This protein binds this small molecule.
Small molecule (SMILES): CC(=O)N[C@H]1[C@H](O[C@H]2[C@H](O)[C@@H](NC(C)=O)CO[C@@H]2CO)O[C@H](CO)[C@@H](O)[C@@H]1O

Sequence of chain 1.D:
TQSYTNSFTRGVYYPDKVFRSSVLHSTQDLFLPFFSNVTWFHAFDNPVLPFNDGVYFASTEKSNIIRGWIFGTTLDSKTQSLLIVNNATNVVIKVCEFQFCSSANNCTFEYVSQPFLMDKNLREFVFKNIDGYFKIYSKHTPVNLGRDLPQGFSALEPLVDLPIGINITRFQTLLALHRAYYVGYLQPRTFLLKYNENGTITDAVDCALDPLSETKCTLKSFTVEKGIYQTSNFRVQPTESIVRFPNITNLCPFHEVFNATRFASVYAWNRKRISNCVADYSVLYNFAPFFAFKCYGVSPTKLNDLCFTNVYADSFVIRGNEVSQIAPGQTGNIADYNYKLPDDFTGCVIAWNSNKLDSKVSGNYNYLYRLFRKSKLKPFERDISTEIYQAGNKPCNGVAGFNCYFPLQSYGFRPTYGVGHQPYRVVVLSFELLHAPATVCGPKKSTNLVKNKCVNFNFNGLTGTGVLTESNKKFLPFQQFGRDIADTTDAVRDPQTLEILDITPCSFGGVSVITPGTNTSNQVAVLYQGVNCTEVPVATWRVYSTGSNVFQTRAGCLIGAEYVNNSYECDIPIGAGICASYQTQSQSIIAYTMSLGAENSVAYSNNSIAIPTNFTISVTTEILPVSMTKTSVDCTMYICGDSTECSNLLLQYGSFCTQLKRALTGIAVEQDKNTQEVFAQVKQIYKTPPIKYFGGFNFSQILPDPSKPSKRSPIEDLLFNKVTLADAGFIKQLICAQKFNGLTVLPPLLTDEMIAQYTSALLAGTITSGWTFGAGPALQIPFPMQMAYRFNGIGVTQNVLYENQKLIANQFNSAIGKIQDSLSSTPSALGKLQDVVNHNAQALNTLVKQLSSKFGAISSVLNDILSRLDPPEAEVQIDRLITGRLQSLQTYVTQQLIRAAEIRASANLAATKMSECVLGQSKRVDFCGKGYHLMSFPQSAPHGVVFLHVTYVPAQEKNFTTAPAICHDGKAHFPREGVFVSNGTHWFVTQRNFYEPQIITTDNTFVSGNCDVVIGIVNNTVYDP

Binding-site contacts:
Ligand atom C4 contacts residue ASN119 of chain 1.D at 4.2 Å.
Ligand atom C3 contacts residue ASN119 of chain 1.D at 3.8 Å.
Ligand atom O5 contacts residue ASN119 of chain 1.D at 2.3 Å (h-bond).
Ligand atom C5 contacts residue ASN119 of chain 1.D at 3.6 Å.
Ligand atom C7 contacts residue ASN119 of chain 1.D at 3.0 Å.
Ligand atom O7 contacts residue ASN119 of chain 1.D at 2.6 Å (h-bond).
Ligand atom C2 contacts residue ASN119 of chain 1.D at 2.4 Å.
Ligand atom O5 contacts residue ASN122 of chain 1.D at 4.5 Å.
Ligand atom O7 contacts residue VAL124 of chain 1.D at 3.1 Å.
Ligand atom N2 contacts residue ASN119 of chain 1.D at 3.0 Å (h-bond).
Ligand atom C8 contacts residue ASN119 of chain 1.D at 4.3 Å.
Ligand atom C1 contacts residue ASN119 of chain 1.D at 1.4 Å.
Ligand atom O6 contacts residue THR121 of chain 1.D at 4.3 Å.
Ligand atom C7 contacts residue VAL124 of chain 1.D at 4.0 Å (hydrophobic).